Binding-site contacts:
Ligand atom C4 contacts residue TYR72 of chain 53.A at 3.7 Å (hydrophobic).
Ligand atom O6 contacts residue ASN93 of chain 53.A at 2.9 Å (h-bond).
Ligand atom C6 contacts residue THR94 of chain 53.A at 3.9 Å.
Ligand atom C10 contacts residue TYR72 of chain 53.A at 3.8 Å (hydrophobic).
Ligand atom O8 contacts residue ARG77 of chain 53.A at 3.3 Å (salt-bridge).
Ligand atom C4 contacts residue ARG77 of chain 53.A at 4.3 Å.
Ligand atom C6 contacts residue TYR72 of chain 53.A at 3.9 Å (hydrophobic).
Ligand atom O4 contacts residue GLY78 of chain 53.A at 3.3 Å.
Ligand atom C5 contacts residue TYR72 of chain 53.A at 3.7 Å (hydrophobic).
Ligand atom O10 contacts residue ASN293 of chain 53.A at 4.3 Å.
Ligand atom O3 contacts residue GLY78 of chain 53.A at 3.6 Å.
Ligand atom C1 contacts residue ARG77 of chain 53.A at 3.5 Å.
Ligand atom O4 contacts residue THR291 of chain 53.A at 3.5 Å.
Ligand atom C4 contacts residue HIS298 of chain 53.A at 3.6 Å.
Ligand atom C2 contacts residue GLY78 of chain 53.A at 4.1 Å.
Ligand atom O4 contacts residue HIS298 of chain 53.A at 2.7 Å (h-bond).
Ligand atom C3 contacts residue GLY78 of chain 53.A at 4.2 Å.
Ligand atom C3 contacts residue GLY78 of chain 53.A at 3.7 Å.
Ligand atom O4 contacts residue VAL296 of chain 53.A at 3.7 Å.
Ligand atom C5 contacts residue ASN93 of chain 53.A at 3.6 Å.
Ligand atom O1A contacts residue GLY78 of chain 53.A at 3.4 Å (h-bond).
Ligand atom O1B contacts residue ARG77 of chain 53.A at 3.0 Å (salt-bridge).
Ligand atom C3 contacts residue HIS298 of chain 53.A at 4.1 Å.
Ligand atom C11 contacts residue TYR72 of chain 53.A at 3.9 Å (hydrophobic).
Ligand atom O1A contacts residue TYR72 of chain 53.A at 3.7 Å.
Ligand atom O4 contacts residue TYR72 of chain 53.A at 4.2 Å.
Ligand atom C1 contacts residue GLY78 of chain 53.A at 4.2 Å.
Ligand atom C1 contacts residue TYR72 of chain 53.A at 4.1 Å (hydrophobic).
Ligand atom C6 contacts residue ASN93 of chain 53.A at 3.1 Å.
Ligand atom C4 contacts residue GLY78 of chain 53.A at 3.6 Å.
Ligand atom O1B contacts residue TYR72 of chain 53.A at 4.1 Å.
Ligand atom C4 contacts residue VAL296 of chain 53.A at 4.2 Å (hydrophobic).
Ligand atom O4 contacts residue ILE79 of chain 53.A at 3.7 Å.
Ligand atom O4 contacts residue ASN80 of chain 53.A at 4.1 Å.
Ligand atom O8 contacts residue TYR72 of chain 53.A at 3.9 Å.
Ligand atom C11 contacts residue ASP85 of chain 53.B at 3.5 Å.
Ligand atom C3 contacts residue VAL296 of chain 53.A at 3.4 Å (hydrophobic).
Ligand atom N5 contacts residue TYR72 of chain 53.A at 2.9 Å (h-bond).
Ligand atom O1A contacts residue ARG77 of chain 53.A at 3.1 Å.
Ligand atom C3 contacts residue ARG77 of chain 53.A at 3.8 Å.

Sequence of chain 53.B:
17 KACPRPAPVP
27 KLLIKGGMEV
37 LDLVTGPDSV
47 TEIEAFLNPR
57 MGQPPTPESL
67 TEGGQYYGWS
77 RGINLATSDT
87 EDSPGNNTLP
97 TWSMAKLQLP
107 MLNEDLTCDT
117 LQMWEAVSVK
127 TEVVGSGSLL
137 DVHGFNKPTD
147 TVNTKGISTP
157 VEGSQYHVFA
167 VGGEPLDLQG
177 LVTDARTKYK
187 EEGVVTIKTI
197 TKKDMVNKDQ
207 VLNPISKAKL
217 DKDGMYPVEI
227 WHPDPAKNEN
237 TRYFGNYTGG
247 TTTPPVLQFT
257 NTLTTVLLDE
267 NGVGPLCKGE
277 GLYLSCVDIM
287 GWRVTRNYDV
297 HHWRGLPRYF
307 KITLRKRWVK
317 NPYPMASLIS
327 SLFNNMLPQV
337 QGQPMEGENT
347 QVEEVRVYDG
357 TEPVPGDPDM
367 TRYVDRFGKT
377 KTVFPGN

A protein and the small-molecule ligand that binds it are described below.
Small molecule (SMILES): CC(=O)N[C@H]1[C@H]([C@H](O)[C@H](O)CO)O[C@@](O[C@H]2[C@@H](O)[C@@H](CO)O[C@@H](O[C@H]3[C@H](O)[C@@H](O)[C@H](O)O[C@@H]3CO)[C@@H]2O)(C(=O)O)C[C@@H]1O

Sequence of chain 53.A:
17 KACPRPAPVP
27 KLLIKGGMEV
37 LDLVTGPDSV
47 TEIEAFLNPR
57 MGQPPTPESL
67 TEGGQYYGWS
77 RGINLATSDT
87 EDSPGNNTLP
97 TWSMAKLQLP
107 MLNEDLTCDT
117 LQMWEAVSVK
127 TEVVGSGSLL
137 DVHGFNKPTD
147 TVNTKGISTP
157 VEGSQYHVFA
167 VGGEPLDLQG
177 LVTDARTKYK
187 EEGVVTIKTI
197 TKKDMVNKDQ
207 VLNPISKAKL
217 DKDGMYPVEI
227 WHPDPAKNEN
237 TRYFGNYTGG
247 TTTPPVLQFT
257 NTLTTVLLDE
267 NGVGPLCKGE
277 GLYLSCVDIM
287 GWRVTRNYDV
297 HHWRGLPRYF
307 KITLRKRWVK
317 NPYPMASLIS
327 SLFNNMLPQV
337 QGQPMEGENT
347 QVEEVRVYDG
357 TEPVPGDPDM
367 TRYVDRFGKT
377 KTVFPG